Binding-site contacts:
Ligand atom C5' contacts residue MET520 of chain 1.A at 3.5 Å (hydrophobic).
Ligand atom O1A contacts residue ASP545 of chain 1.A at 2.8 Å (salt-bridge).
Ligand atom CM2 contacts residue ASN164 of chain 4.A at 3.5 Å.
Ligand atom PB contacts residue GLN494 of chain 1.A at 3.5 Å.
Ligand atom CM4 contacts residue MET520 of chain 1.A at 3.5 Å (hydrophobic).
Ligand atom N4' contacts residue GLY518 of chain 1.A at 2.9 Å (h-bond).
Ligand atom S1 contacts residue VAL492 of chain 1.A at 3.5 Å (h-bond).
Ligand atom O3B contacts residue ASN572 of chain 1.A at 3.0 Å (h-bond).
Ligand atom N1' contacts residue GLU134 of chain 4.A at 2.6 Å (salt-bridge).
Ligand atom CM2 contacts residue GLU134 of chain 4.A at 3.5 Å.
Ligand atom CM4 contacts residue ALA109 of chain 4.A at 3.4 Å (hydrophobic).
Ligand atom O2A contacts residue GLY544 of chain 1.A at 3.5 Å.
Ligand atom C4 contacts residue MET520 of chain 1.A at 3.4 Å (hydrophobic).
Ligand atom C7 contacts residue VAL492 of chain 1.A at 3.2 Å (hydrophobic).
Ligand atom O1A contacts residue GLU574 of chain 1.A at 3.0 Å (salt-bridge).
Ligand atom O2B contacts residue GLY493 of chain 1.A at 3.5 Å.
Ligand atom N4' contacts residue GLN197 of chain 4.A at 3.1 Å (h-bond).
Ligand atom O1A contacts residue ALA546 of chain 1.A at 3.0 Å (h-bond).
Ligand atom O7 contacts residue GLN575 of chain 1.A at 3.3 Å.
Ligand atom O1B contacts residue HIS495 of chain 1.A at 3.0 Å (h-bond).
Ligand atom O3A contacts residue HIS495 of chain 1.A at 3.1 Å (h-bond).
Ligand atom O1A contacts residue MG1 of chain 1.D at 2.1 Å.
Ligand atom C6 contacts residue GLN575 of chain 1.A at 3.5 Å.
Ligand atom PB contacts residue GLY576 of chain 1.A at 3.5 Å.
Ligand atom C6' contacts residue GLU134 of chain 4.A at 3.3 Å.
Ligand atom CM4 contacts residue VAL578 of chain 1.A at 3.5 Å (hydrophobic).
Ligand atom O3B contacts residue GLY576 of chain 1.A at 2.8 Å (h-bond).
Ligand atom C4' contacts residue MET520 of chain 1.A at 3.5 Å (hydrophobic).
Ligand atom N3' contacts residue MET520 of chain 1.A at 3.3 Å (h-bond).
Ligand atom O1B contacts residue GLN494 of chain 1.A at 3.4 Å (h-bond).
Ligand atom O3B contacts residue MG1 of chain 1.D at 2.3 Å.
Ligand atom O2B contacts residue MET577 of chain 1.A at 2.9 Å (h-bond).
Ligand atom C4 contacts residue VAL578 of chain 1.A at 3.5 Å (hydrophobic).
Ligand atom C7' contacts residue GLY110 of chain 4.A at 3.5 Å.
Ligand atom O2B contacts residue GLN494 of chain 1.A at 2.7 Å (h-bond).
Ligand atom O2B contacts residue GLY576 of chain 1.A at 3.3 Å (h-bond).
Ligand atom PB contacts residue MG1 of chain 1.D at 3.4 Å.
Ligand atom O3B contacts residue GLU574 of chain 1.A at 3.1 Å (salt-bridge).
Ligand atom PA contacts residue MG1 of chain 1.D at 3.4 Å.
Ligand atom O2A contacts residue SER547 of chain 1.A at 2.7 Å (h-bond).

This small molecule binds to this protein.
Small molecule (SMILES): C/C(NCc1cnc(C)nc1N)=C(/S)CCO[P](=O)([O-])O[P](=O)([O-])O

Sequence of chain 4.A:
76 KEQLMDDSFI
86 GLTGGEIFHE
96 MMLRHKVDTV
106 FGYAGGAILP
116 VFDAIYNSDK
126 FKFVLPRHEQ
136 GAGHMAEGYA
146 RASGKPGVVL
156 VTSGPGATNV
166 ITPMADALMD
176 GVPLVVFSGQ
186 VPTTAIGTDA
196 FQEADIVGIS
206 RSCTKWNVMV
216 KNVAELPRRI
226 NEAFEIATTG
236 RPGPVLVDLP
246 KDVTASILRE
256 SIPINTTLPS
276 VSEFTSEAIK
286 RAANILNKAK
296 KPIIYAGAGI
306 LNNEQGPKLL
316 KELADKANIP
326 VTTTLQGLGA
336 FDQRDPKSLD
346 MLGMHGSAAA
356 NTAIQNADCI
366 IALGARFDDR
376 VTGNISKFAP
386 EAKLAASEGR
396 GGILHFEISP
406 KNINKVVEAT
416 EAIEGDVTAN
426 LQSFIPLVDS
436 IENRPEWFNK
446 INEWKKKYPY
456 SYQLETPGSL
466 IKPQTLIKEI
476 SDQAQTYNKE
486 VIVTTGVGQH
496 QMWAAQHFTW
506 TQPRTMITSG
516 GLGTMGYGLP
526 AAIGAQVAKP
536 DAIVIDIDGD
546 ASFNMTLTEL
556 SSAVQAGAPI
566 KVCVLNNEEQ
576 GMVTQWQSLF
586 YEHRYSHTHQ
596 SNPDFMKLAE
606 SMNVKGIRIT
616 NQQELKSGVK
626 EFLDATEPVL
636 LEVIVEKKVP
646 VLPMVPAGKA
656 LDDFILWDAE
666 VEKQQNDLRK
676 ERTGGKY

Sequence of chain 1.A:
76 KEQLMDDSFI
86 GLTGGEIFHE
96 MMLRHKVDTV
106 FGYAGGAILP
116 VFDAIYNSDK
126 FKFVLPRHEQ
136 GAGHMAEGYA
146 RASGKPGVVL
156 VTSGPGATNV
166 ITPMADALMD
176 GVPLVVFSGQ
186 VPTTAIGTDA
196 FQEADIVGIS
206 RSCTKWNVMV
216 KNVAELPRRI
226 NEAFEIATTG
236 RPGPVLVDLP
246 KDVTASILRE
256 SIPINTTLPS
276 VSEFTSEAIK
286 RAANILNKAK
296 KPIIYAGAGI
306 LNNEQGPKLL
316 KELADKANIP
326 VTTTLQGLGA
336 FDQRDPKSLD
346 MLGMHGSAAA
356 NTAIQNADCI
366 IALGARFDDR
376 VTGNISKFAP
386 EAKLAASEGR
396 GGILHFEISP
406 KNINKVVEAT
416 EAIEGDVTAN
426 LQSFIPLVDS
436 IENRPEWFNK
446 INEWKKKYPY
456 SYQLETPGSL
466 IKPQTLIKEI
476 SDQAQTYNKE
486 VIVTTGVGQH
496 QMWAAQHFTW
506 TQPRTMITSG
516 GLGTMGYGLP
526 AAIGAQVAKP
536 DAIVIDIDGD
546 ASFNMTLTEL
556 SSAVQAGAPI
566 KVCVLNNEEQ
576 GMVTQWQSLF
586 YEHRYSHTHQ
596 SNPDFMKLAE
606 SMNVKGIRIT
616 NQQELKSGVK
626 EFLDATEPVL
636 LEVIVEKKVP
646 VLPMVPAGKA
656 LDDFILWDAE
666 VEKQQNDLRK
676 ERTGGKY